The protein below binds the small molecule below.
Small molecule (SMILES): CC(=O)N[C@H]1[C@H](O[C@H]2[C@H](O)[C@@H](NC(C)=O)CO[C@@H]2CO)O[C@H](CO)[C@@H](O[C@@H]2O[C@H](CO)[C@@H](O)[C@H](O)[C@@H]2O)[C@@H]1O

Sequence of chain 1.D:
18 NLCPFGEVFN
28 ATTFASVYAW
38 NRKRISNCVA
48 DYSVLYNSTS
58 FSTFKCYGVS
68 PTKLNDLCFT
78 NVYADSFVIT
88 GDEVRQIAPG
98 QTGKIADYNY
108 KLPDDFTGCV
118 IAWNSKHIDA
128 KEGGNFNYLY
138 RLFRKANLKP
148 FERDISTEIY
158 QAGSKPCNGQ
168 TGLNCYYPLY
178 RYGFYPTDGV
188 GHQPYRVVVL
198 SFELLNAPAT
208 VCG

Binding-site contacts:
Ligand atom O7 contacts residue GLU24 of chain 1.D at 4.4 Å.
Ligand atom C3 contacts residue ASN27 of chain 1.D at 3.6 Å.
Ligand atom C7 contacts residue VAL51 of chain 1.D at 3.8 Å (hydrophobic).
Ligand atom O7 contacts residue GLY23 of chain 1.D at 3.3 Å (h-bond).
Ligand atom C2 contacts residue ASN27 of chain 1.D at 2.3 Å.
Ligand atom O5 contacts residue ASN27 of chain 1.D at 2.4 Å (h-bond).
Ligand atom C6 contacts residue ASN27 of chain 1.D at 3.1 Å.
Ligand atom C1 contacts residue ASN27 of chain 1.D at 1.4 Å.
Ligand atom C4 contacts residue ASN27 of chain 1.D at 4.0 Å.
Ligand atom O7 contacts residue VAL51 of chain 1.D at 3.2 Å (h-bond).
Ligand atom O6 contacts residue ASN27 of chain 1.D at 4.0 Å.
Ligand atom C7 contacts residue GLY23 of chain 1.D at 3.7 Å.
Ligand atom C8 contacts residue GLU24 of chain 1.D at 4.0 Å.
Ligand atom O7 contacts residue ASN27 of chain 1.D at 2.5 Å (h-bond).
Ligand atom C7 contacts residue ASN27 of chain 1.D at 3.1 Å.
Ligand atom N2 contacts residue ASN27 of chain 1.D at 3.1 Å (h-bond).
Ligand atom C8 contacts residue PRO21 of chain 1.D at 4.0 Å (hydrophobic).
Ligand atom C8 contacts residue SER55 of chain 1.D at 3.6 Å.
Ligand atom C5 contacts residue ASN27 of chain 1.D at 3.2 Å.
Ligand atom C8 contacts residue GLY23 of chain 1.D at 3.4 Å.
Ligand atom C8 contacts residue VAL51 of chain 1.D at 4.0 Å (hydrophobic).